Sequence of chain 1.C:
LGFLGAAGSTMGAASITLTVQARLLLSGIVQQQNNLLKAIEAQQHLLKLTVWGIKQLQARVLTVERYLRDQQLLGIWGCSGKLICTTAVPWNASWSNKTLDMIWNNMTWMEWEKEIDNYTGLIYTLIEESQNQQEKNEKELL

Binding-site contacts:
Ligand atom O5 contacts residue SER95 of chain 1.C at 3.7 Å.
Ligand atom C5 contacts residue ASN93 of chain 1.C at 3.7 Å.
Ligand atom C4 contacts residue ASN93 of chain 1.C at 4.4 Å.
Ligand atom C5 contacts residue SER95 of chain 1.C at 3.7 Å.
Ligand atom C6 contacts residue LEU123 of chain 1.C at 4.2 Å (hydrophobic).
Ligand atom C4 contacts residue LEU123 of chain 1.C at 4.1 Å (hydrophobic).
Ligand atom O7 contacts residue ASN93 of chain 1.C at 4.0 Å.
Ligand atom C1 contacts residue SER95 of chain 1.C at 3.5 Å.
Ligand atom C3 contacts residue ASN93 of chain 1.C at 4.0 Å.
Ligand atom O5 contacts residue TRP96 of chain 1.C at 4.5 Å.
Ligand atom C6 contacts residue SER95 of chain 1.C at 4.5 Å.
Ligand atom C5 contacts residue LEU123 of chain 1.C at 4.2 Å (hydrophobic).
Ligand atom C1 contacts residue ASN93 of chain 1.C at 1.5 Å.
Ligand atom O5 contacts residue ASN93 of chain 1.C at 2.4 Å (h-bond).
Ligand atom N2 contacts residue ASN93 of chain 1.C at 3.2 Å (h-bond).
Ligand atom C7 contacts residue ASN93 of chain 1.C at 3.8 Å.
Ligand atom C2 contacts residue ASN93 of chain 1.C at 2.7 Å.

The protein below binds the small molecule below.
Small molecule (SMILES): CC(=O)N[C@H]1[C@H](O[C@H]2[C@H](O)[C@@H](NC(C)=O)CO[C@@H]2CO[C@@H]2O[C@@H](C)[C@@H](O)[C@@H](O)[C@@H]2O)O[C@H](CO)[C@@H](O[C@@H]2O[C@H](CO)[C@@H](O)[C@H](O)[C@@H]2O)[C@@H]1O